A small-molecule ligand and the protein it binds are described below.
Small molecule (SMILES): CC(=O)N[C@H]1[C@H](O[C@H]2[C@H](O)[C@@H](NC(C)=O)CO[C@@H]2CO)O[C@H](CO)[C@@H](O)[C@@H]1O

Sequence of chain 1.D:
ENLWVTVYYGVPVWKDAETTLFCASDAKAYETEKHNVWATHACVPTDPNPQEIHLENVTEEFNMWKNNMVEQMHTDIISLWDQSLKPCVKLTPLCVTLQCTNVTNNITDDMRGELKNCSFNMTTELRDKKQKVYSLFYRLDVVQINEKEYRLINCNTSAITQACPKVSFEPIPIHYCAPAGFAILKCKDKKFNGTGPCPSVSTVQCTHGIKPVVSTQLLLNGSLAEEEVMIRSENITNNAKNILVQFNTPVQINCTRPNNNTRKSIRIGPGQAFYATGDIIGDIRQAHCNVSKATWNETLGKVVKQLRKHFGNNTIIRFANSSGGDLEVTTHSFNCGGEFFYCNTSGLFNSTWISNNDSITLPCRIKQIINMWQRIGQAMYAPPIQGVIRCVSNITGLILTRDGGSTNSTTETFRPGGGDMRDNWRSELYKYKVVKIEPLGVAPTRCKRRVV

Binding-site contacts:
Ligand atom C7 contacts residue HIS299 of chain 1.D at 4.4 Å.
Ligand atom C1 contacts residue ASN301 of chain 1.D at 1.4 Å.
Ligand atom C7 contacts residue ASN265 of chain 1.D at 4.1 Å.
Ligand atom C2 contacts residue ASN301 of chain 1.D at 2.5 Å.
Ligand atom C7 contacts residue ASN301 of chain 1.D at 3.0 Å.
Ligand atom O6 contacts residue SER381 of chain 1.D at 4.0 Å.
Ligand atom O6 contacts residue ARG296 of chain 1.D at 4.2 Å.
Ligand atom C8 contacts residue HIS299 of chain 1.D at 3.2 Å.
Ligand atom C8 contacts residue CYS266 of chain 1.D at 3.8 Å (hydrophobic).
Ligand atom C8 contacts residue CYS300 of chain 1.D at 4.3 Å (hydrophobic).
Ligand atom O5 contacts residue ASN301 of chain 1.D at 2.4 Å (h-bond).
Ligand atom C6 contacts residue SER381 of chain 1.D at 4.3 Å.
Ligand atom N2 contacts residue ASN301 of chain 1.D at 2.9 Å (h-bond).
Ligand atom O7 contacts residue ASN301 of chain 1.D at 2.8 Å (h-bond).
Ligand atom C3 contacts residue ASN301 of chain 1.D at 3.8 Å.
Ligand atom C8 contacts residue ASN301 of chain 1.D at 4.3 Å.
Ligand atom O7 contacts residue ASN265 of chain 1.D at 3.8 Å.
Ligand atom N2 contacts residue HIS299 of chain 1.D at 4.4 Å.
Ligand atom O5 contacts residue SER381 of chain 1.D at 4.4 Å.
Ligand atom C8 contacts residue THR267 of chain 1.D at 3.5 Å.
Ligand atom C7 contacts residue THR267 of chain 1.D at 4.3 Å.
Ligand atom C5 contacts residue ASN301 of chain 1.D at 3.7 Å.
Ligand atom C4 contacts residue ASN301 of chain 1.D at 4.2 Å.
Ligand atom C8 contacts residue ASN265 of chain 1.D at 3.4 Å.